Sequence of chain 1.C:
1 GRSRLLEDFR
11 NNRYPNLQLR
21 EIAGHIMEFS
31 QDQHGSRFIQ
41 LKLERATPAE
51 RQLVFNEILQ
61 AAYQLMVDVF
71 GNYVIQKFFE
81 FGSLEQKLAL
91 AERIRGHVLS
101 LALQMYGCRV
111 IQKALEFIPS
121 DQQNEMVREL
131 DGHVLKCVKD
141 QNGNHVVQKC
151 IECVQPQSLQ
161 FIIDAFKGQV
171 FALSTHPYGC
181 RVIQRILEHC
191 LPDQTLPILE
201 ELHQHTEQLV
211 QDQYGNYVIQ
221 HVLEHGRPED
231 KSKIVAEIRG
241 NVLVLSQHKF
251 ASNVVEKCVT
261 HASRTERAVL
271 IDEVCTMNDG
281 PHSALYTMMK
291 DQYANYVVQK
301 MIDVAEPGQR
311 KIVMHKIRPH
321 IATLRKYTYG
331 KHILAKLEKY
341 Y

Binding-site contacts:
Ligand atom C4 contacts residue ASN253 of chain 1.C at 3.2 Å.
Ligand atom O2 contacts residue ASN72 of chain 1.C at 2.8 Å (h-bond).
Ligand atom N2 contacts residue SER252 of chain 1.C at 2.8 Å (h-bond).
Ligand atom N2 contacts residue ASN253 of chain 1.C at 3.1 Å (h-bond).
Ligand atom C2 contacts residue TYR296 of chain 1.C at 3.0 Å (hydrophobic).
Ligand atom N3 contacts residue ASN216 of chain 1.C at 3.0 Å (h-bond).
Ligand atom OP2 contacts residue HIS332 of chain 1.C at 3.2 Å.
Ligand atom O4 contacts residue GLN220 of chain 1.C at 2.9 Å (h-bond).
Ligand atom O2 contacts residue TYR329 of chain 1.C at 3.1 Å.
Ligand atom C2' contacts residue TYR217 of chain 1.C at 3.2 Å (hydrophobic).
Ligand atom C2' contacts residue TYR73 of chain 1.C at 3.2 Å (hydrophobic).
Ligand atom O2 contacts residue HIS145 of chain 1.C at 2.9 Å (h-bond).
Ligand atom O2 contacts residue PHE250 of chain 1.C at 3.1 Å.
Ligand atom O4' contacts residue HIS332 of chain 1.C at 3.1 Å (h-bond).
Ligand atom C6 contacts residue TYR296 of chain 1.C at 3.3 Å (hydrophobic).
Ligand atom O2 contacts residue ASN295 of chain 1.C at 2.9 Å (h-bond).
Ligand atom N3 contacts residue ASN295 of chain 1.C at 2.9 Å (h-bond).
Ligand atom O4 contacts residue ASN253 of chain 1.C at 3.2 Å.
Ligand atom N1 contacts residue GLU256 of chain 1.C at 2.6 Å (salt-bridge).
Ligand atom N3 contacts residue TYR217 of chain 1.C at 3.1 Å.
Ligand atom C2 contacts residue ASN253 of chain 1.C at 3.2 Å.
Ligand atom N2 contacts residue GLU256 of chain 1.C at 3.0 Å (salt-bridge).
Ligand atom N3 contacts residue HIS145 of chain 1.C at 3.2 Å (h-bond).
Ligand atom O2 contacts residue ASN216 of chain 1.C at 2.8 Å (h-bond).
Ligand atom O4' contacts residue ARG181 of chain 1.C at 2.8 Å (salt-bridge).
Ligand atom N1 contacts residue GLN184 of chain 1.C at 3.0 Å (h-bond).
Ligand atom C5 contacts residue ARG109 of chain 1.C at 3.1 Å.
Ligand atom C5 contacts residue ARG181 of chain 1.C at 3.1 Å.
Ligand atom C2 contacts residue GLN112 of chain 1.C at 3.0 Å.
Ligand atom C2 contacts residue TYR217 of chain 1.C at 2.9 Å (hydrophobic).
Ligand atom C2' contacts residue TYR296 of chain 1.C at 3.1 Å (hydrophobic).
Ligand atom C6 contacts residue HIS332 of chain 1.C at 3.2 Å.
Ligand atom N3 contacts residue TYR296 of chain 1.C at 3.2 Å.
Ligand atom O2 contacts residue TYR73 of chain 1.C at 3.2 Å (h-bond).
Ligand atom N1 contacts residue TYR217 of chain 1.C at 3.0 Å (h-bond).
Ligand atom C6 contacts residue ARG181 of chain 1.C at 3.1 Å.
Ligand atom N1 contacts residue TYR296 of chain 1.C at 3.0 Å (h-bond).
Ligand atom N1 contacts residue GLN112 of chain 1.C at 2.6 Å (h-bond).
Ligand atom O4 contacts residue GLN299 of chain 1.C at 2.9 Å (h-bond).
Ligand atom O2 contacts residue GLN148 of chain 1.C at 3.1 Å (h-bond).

A protein and the small-molecule ligand that binds it are described below.
Small molecule (SMILES): Nc1nc(=O)c2ncn([C@@H]3O[C@H](CO[P](=O)(O)O[C@H]4[C@@H](O)[C@H](n5ccc(=O)[nH]c5=O)O[C@@H]4CO[P](=O)(O)O[C@H]4[C@@H](O)[C@H](n5ccc(=O)[nH]c5=O)O[C@@H]4COP(=O)=O)[C@@H](O[P](=O)(O)OC[C@H]4O[C@@H](n5ccc(=O)[nH]c5=O)[C@H](O)[C@@H]4O[P](=O)(O)OC[C@H]4O[C@@H](n5cnc6c(N)ncnc65)[C@H](O)[C@@H]4O[P](=O)(O)OC[C@H]4O[C@@H](n5ccc(=O)[nH]c5=O)[C@H](O)[C@@H]4O[P](=O)(O)OC[C@H]4O[C@@H](n5cnc6c(N)ncnc65)[C@H](O)[C@@H]4O[P](=O)(O)OC[C@H]4O[C@@H](n5ccc(=O)[nH]c5=O)[C@H](O)[C@@H]4O)[C@H]3O)c2[nH]1